Sequence of chain 1.B:
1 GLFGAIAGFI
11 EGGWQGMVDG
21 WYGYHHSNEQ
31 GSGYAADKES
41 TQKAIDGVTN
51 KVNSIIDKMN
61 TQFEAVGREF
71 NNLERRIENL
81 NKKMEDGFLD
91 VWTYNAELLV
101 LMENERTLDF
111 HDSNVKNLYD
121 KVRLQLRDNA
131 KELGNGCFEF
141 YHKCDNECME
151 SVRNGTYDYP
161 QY

This protein binds this small molecule.
Small molecule (SMILES): CC(=O)N[C@H]1[C@H](O[C@H]2[C@H](O)[C@@H](NC(C)=O)CO[C@@H]2CO)O[C@H](CO)[C@@H](O[C@@H]2O[C@H](CO)[C@@H](O)[C@H](O)[C@@H]2O)[C@@H]1O

Binding-site contacts:
Ligand atom C6 contacts residue GLU147 of chain 1.B at 3.5 Å.
Ligand atom C8 contacts residue THR156 of chain 1.B at 4.4 Å.
Ligand atom C1 contacts residue THR156 of chain 1.B at 4.2 Å.
Ligand atom O5 contacts residue GLU150 of chain 1.B at 3.6 Å.
Ligand atom C6 contacts residue SER151 of chain 1.B at 4.4 Å.
Ligand atom C1 contacts residue GLU150 of chain 1.B at 4.2 Å.
Ligand atom C1 contacts residue ASN154 of chain 1.B at 1.4 Å.
Ligand atom C4 contacts residue ASN154 of chain 1.B at 3.9 Å.
Ligand atom O5 contacts residue ASN154 of chain 1.B at 2.4 Å (h-bond).
Ligand atom O6 contacts residue GLU150 of chain 1.B at 3.9 Å.
Ligand atom O6 contacts residue GLU147 of chain 1.B at 3.5 Å (salt-bridge).
Ligand atom N2 contacts residue THR156 of chain 1.B at 4.4 Å.
Ligand atom C6 contacts residue ASN154 of chain 1.B at 4.4 Å.
Ligand atom O7 contacts residue ASN154 of chain 1.B at 3.4 Å (h-bond).
Ligand atom C2 contacts residue ASN154 of chain 1.B at 2.5 Å.
Ligand atom C5 contacts residue ASN154 of chain 1.B at 3.1 Å.
Ligand atom C8 contacts residue ASN154 of chain 1.B at 4.1 Å.
Ligand atom N2 contacts residue ASN154 of chain 1.B at 2.7 Å (h-bond).
Ligand atom O5 contacts residue SER151 of chain 1.B at 4.4 Å.
Ligand atom C3 contacts residue ASN154 of chain 1.B at 3.5 Å.
Ligand atom C7 contacts residue ASN154 of chain 1.B at 3.1 Å.